This small molecule binds to this protein.
Small molecule (SMILES): [NH3+]C[C@H](O)c1ccc(O)c(O)c1

Binding-site contacts:
Ligand atom CAH contacts residue ASP255 of chain 1.A at 3.5 Å.
Ligand atom NAA contacts residue TYR484 of chain 1.A at 3.7 Å.
Ligand atom OAC contacts residue ASN461 of chain 1.A at 3.0 Å (h-bond).
Ligand atom OAD contacts residue ASN480 of chain 1.A at 3.5 Å (h-bond).
Ligand atom CAG contacts residue VAL256 of chain 1.A at 4.2 Å (hydrophobic).
Ligand atom CAI contacts residue VAL256 of chain 1.A at 3.8 Å (hydrophobic).
Ligand atom CAF contacts residue VAL256 of chain 1.A at 3.9 Å (hydrophobic).
Ligand atom CAE contacts residue SER349 of chain 1.A at 4.1 Å.
Ligand atom CAE contacts residue VAL259 of chain 1.A at 3.7 Å (hydrophobic).
Ligand atom CAG contacts residue PHE457 of chain 1.A at 3.6 Å (hydrophobic).
Ligand atom CAG contacts residue ASN461 of chain 1.A at 3.9 Å.
Ligand atom CAJ contacts residue PHE458 of chain 1.A at 4.2 Å (hydrophobic).
Ligand atom CAG contacts residue PHE335 of chain 1.A at 3.5 Å (hydrophobic).
Ligand atom OAD contacts residue ASP255 of chain 1.A at 2.7 Å (salt-bridge).
Ligand atom CAL contacts residue PHE457 of chain 1.A at 3.6 Å (hydrophobic).
Ligand atom OAB contacts residue PHE458 of chain 1.A at 4.2 Å.
Ligand atom NAA contacts residue ASP255 of chain 1.A at 2.5 Å (salt-bridge).
Ligand atom CAJ contacts residue SER345 of chain 1.A at 4.0 Å.
Ligand atom CAH contacts residue PHE457 of chain 1.A at 4.0 Å (hydrophobic).
Ligand atom OAD contacts residue TYR484 of chain 1.A at 4.1 Å.
Ligand atom CAJ contacts residue VAL256 of chain 1.A at 4.1 Å (hydrophobic).
Ligand atom CAK contacts residue PHE457 of chain 1.A at 3.8 Å (hydrophobic).
Ligand atom CAE contacts residue VAL256 of chain 1.A at 3.8 Å (hydrophobic).
Ligand atom CAL contacts residue ASP255 of chain 1.A at 3.9 Å.
Ligand atom CAH contacts residue PHE335 of chain 1.A at 3.8 Å (hydrophobic).
Ligand atom CAI contacts residue PHE458 of chain 1.A at 4.0 Å (hydrophobic).
Ligand atom OAC contacts residue PHE335 of chain 1.A at 3.5 Å.
Ligand atom CAL contacts residue ASN480 of chain 1.A at 3.4 Å.
Ligand atom OAB contacts residue SER349 of chain 1.A at 3.0 Å (h-bond).
Ligand atom OAB contacts residue VAL256 of chain 1.A at 3.6 Å.
Ligand atom CAF contacts residue VAL259 of chain 1.A at 3.7 Å (hydrophobic).
Ligand atom CAJ contacts residue PHE335 of chain 1.A at 3.8 Å (hydrophobic).
Ligand atom CAK contacts residue VAL256 of chain 1.A at 4.1 Å (hydrophobic).
Ligand atom OAB contacts residue SER345 of chain 1.A at 3.4 Å.
Ligand atom NAA contacts residue ASN480 of chain 1.A at 2.8 Å (h-bond).
Ligand atom OAD contacts residue VAL259 of chain 1.A at 3.9 Å.
Ligand atom CAJ contacts residue ASN461 of chain 1.A at 3.7 Å.
Ligand atom CAH contacts residue ASN480 of chain 1.A at 3.3 Å.
Ligand atom CAI contacts residue SER349 of chain 1.A at 4.0 Å.
Ligand atom OAC contacts residue SER345 of chain 1.A at 2.9 Å (h-bond).

Sequence of chain 1.A:
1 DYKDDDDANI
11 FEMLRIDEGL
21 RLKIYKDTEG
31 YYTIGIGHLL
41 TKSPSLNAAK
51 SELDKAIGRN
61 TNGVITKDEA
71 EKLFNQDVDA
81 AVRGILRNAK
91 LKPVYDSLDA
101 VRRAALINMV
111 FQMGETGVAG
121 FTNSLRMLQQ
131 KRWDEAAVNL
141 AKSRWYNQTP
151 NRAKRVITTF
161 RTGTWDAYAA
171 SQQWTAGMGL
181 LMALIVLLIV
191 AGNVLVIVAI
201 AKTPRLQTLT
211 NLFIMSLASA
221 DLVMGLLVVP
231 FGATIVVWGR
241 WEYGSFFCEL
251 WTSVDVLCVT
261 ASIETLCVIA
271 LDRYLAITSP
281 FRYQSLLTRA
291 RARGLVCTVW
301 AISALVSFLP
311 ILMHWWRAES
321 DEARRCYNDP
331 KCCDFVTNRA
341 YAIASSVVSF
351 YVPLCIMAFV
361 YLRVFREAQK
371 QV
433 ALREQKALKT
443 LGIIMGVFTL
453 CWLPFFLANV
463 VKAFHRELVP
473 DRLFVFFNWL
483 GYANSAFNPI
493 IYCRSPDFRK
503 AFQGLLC